Sequence of chain 1.B:
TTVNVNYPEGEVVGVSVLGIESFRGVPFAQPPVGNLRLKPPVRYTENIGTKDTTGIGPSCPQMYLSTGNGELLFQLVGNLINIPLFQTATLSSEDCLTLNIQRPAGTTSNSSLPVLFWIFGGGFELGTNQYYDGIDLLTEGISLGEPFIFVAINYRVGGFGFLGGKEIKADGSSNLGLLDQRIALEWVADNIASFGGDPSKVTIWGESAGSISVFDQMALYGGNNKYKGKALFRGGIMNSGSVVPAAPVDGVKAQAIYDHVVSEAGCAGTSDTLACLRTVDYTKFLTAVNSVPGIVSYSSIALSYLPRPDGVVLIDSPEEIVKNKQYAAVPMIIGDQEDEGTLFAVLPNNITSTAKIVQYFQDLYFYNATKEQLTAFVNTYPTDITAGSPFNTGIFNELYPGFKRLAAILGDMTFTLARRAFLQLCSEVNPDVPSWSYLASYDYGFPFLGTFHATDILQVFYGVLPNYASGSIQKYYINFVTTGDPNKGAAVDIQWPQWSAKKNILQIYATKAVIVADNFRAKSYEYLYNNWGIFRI

This small molecule binds to this protein.
Small molecule (SMILES): CC(=O)N[C@@H]1[C@@H](O)[C@H](O)[C@@H](CO)O[C@H]1O

Binding-site contacts:
Ligand atom C1 contacts residue ASN358 of chain 1.B at 1.2 Å.
Ligand atom C2 contacts residue ASN358 of chain 1.B at 2.0 Å.
Ligand atom C7 contacts residue TYR306 of chain 1.B at 3.4 Å (hydrophobic).
Ligand atom C8 contacts residue LYS364 of chain 1.B at 4.2 Å.
Ligand atom C6 contacts residue TYR306 of chain 1.B at 4.2 Å (hydrophobic).
Ligand atom O4 contacts residue TYR306 of chain 1.B at 3.8 Å.
Ligand atom O6 contacts residue TYR306 of chain 1.B at 4.0 Å.
Ligand atom O3 contacts residue ASN358 of chain 1.B at 4.0 Å.
Ligand atom C5 contacts residue TYR306 of chain 1.B at 3.4 Å (hydrophobic).
Ligand atom C7 contacts residue ILE359 of chain 1.B at 4.3 Å (hydrophobic).
Ligand atom C5 contacts residue ASN358 of chain 1.B at 3.5 Å.
Ligand atom C4 contacts residue ASN358 of chain 1.B at 4.0 Å.
Ligand atom C3 contacts residue TYR306 of chain 1.B at 3.9 Å (hydrophobic).
Ligand atom O5 contacts residue TYR306 of chain 1.B at 3.5 Å.
Ligand atom O7 contacts residue ASN358 of chain 1.B at 3.2 Å (h-bond).
Ligand atom C1 contacts residue TYR306 of chain 1.B at 2.9 Å (hydrophobic).
Ligand atom C8 contacts residue ASN358 of chain 1.B at 4.4 Å.
Ligand atom C3 contacts residue ASN358 of chain 1.B at 3.4 Å.
Ligand atom C8 contacts residue ILE359 of chain 1.B at 3.8 Å (hydrophobic).
Ligand atom C7 contacts residue ASN358 of chain 1.B at 3.2 Å.
Ligand atom N2 contacts residue TYR306 of chain 1.B at 2.5 Å (h-bond).
Ligand atom C4 contacts residue TYR306 of chain 1.B at 4.1 Å (hydrophobic).
Ligand atom N2 contacts residue ASN358 of chain 1.B at 2.6 Å (h-bond).
Ligand atom C2 contacts residue TYR306 of chain 1.B at 3.4 Å (hydrophobic).
Ligand atom O5 contacts residue ASN358 of chain 1.B at 2.4 Å (h-bond).
Ligand atom C8 contacts residue TYR306 of chain 1.B at 3.5 Å (hydrophobic).